Binding-site contacts:
Ligand atom C3 contacts residue GLN207 of chain 1.B at 3.6 Å.
Ligand atom C4 contacts residue ASP160 of chain 1.B at 3.6 Å.
Ligand atom O5 contacts residue Z9N1 of chain 1.E at 3.0 Å (h-bond).
Ligand atom O4 contacts residue ASP184 of chain 1.B at 3.4 Å.
Ligand atom O5 contacts residue ALA205 of chain 1.B at 3.3 Å.
Ligand atom C4 contacts residue GLY182 of chain 1.B at 3.2 Å.
Ligand atom C6 contacts residue ALA183 of chain 1.B at 3.6 Å (hydrophobic).
Ligand atom O6 contacts residue GLN207 of chain 1.B at 3.4 Å.
Ligand atom C6 contacts residue GLY204 of chain 1.B at 3.7 Å.
Ligand atom O6 contacts residue GLY204 of chain 1.B at 3.3 Å.
Ligand atom C6 contacts residue GLY204 of chain 1.B at 3.6 Å.
Ligand atom O6 contacts residue ALA205 of chain 1.B at 3.4 Å (h-bond).
Ligand atom C5 contacts residue GLY182 of chain 1.B at 3.8 Å.
Ligand atom O5 contacts residue GLN207 of chain 1.B at 3.0 Å (h-bond).
Ligand atom O4 contacts residue ARG126 of chain 1.B at 3.1 Å (salt-bridge).
Ligand atom C5 contacts residue ASP160 of chain 1.B at 3.5 Å.
Ligand atom O3 contacts residue GLN207 of chain 1.B at 2.7 Å (h-bond).
Ligand atom O6 contacts residue GLY204 of chain 1.B at 3.8 Å.
Ligand atom O4 contacts residue ASN161 of chain 1.B at 3.2 Å (h-bond).
Ligand atom C1 contacts residue GLN207 of chain 1.B at 3.8 Å.
Ligand atom O4 contacts residue GLY182 of chain 1.B at 2.8 Å (h-bond).
Ligand atom C1 contacts residue Z9N1 of chain 1.E at 2.8 Å.
Ligand atom C5 contacts residue GLN207 of chain 1.B at 3.7 Å.
Ligand atom O1 contacts residue ASP160 of chain 1.B at 3.3 Å (salt-bridge).
Ligand atom O3 contacts residue ASP160 of chain 1.B at 2.7 Å (salt-bridge).
Ligand atom O6 contacts residue ALA183 of chain 1.B at 3.7 Å.
Ligand atom O6 contacts residue ASN229 of chain 1.B at 3.2 Å (h-bond).
Ligand atom O3 contacts residue ARG126 of chain 1.B at 3.5 Å.
Ligand atom O4 contacts residue ASP160 of chain 1.B at 2.8 Å (salt-bridge).
Ligand atom O1 contacts residue GLN207 of chain 1.B at 2.8 Å (h-bond).
Ligand atom C3 contacts residue ASP160 of chain 1.B at 3.3 Å.
Ligand atom C6 contacts residue FRU2 of chain 1.E at 3.8 Å.
Ligand atom O6 contacts residue SER206 of chain 1.B at 3.3 Å.
Ligand atom C6 contacts residue GLY182 of chain 1.B at 3.5 Å.
Ligand atom O1 contacts residue ASP184 of chain 1.B at 3.0 Å (salt-bridge).
Ligand atom C1 contacts residue ASP184 of chain 1.B at 3.5 Å.
Ligand atom C6 contacts residue ALA205 of chain 1.B at 3.4 Å (hydrophobic).
Ligand atom C2 contacts residue Z9N1 of chain 1.E at 3.5 Å.
Ligand atom O5 contacts residue ARG126 of chain 1.B at 3.6 Å.
Ligand atom C3 contacts residue ARG126 of chain 1.B at 3.6 Å.

Sequence of chain 1.B:
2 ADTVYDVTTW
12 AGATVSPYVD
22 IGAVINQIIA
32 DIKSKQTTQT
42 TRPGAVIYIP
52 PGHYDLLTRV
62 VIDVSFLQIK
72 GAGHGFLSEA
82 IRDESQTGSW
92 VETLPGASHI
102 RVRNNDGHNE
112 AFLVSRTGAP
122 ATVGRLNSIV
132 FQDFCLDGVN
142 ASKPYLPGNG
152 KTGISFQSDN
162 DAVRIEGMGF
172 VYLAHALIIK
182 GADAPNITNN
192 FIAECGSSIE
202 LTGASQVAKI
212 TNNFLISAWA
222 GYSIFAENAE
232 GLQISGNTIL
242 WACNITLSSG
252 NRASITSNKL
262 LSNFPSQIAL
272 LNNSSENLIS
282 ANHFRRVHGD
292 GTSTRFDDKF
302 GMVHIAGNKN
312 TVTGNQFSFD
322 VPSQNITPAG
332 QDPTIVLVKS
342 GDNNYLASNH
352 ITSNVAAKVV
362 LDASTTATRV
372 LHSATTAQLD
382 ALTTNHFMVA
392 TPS

Sequence of chain 1.C:
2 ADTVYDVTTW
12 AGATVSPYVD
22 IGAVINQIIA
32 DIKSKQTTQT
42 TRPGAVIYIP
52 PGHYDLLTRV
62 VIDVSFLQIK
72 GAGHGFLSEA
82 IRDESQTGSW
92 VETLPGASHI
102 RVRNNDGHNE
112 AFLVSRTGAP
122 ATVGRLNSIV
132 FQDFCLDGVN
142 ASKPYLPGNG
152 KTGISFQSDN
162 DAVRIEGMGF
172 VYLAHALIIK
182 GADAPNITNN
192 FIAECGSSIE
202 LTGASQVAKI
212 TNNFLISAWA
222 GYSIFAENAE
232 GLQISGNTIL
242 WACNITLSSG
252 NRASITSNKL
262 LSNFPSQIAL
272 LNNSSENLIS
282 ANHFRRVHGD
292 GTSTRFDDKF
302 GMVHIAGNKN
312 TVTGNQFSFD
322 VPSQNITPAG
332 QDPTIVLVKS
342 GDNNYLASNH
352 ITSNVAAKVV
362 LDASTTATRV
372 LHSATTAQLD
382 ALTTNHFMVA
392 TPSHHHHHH

A small-molecule ligand and the protein it binds are described below.
Small molecule (SMILES): OC[C@H]1O[C@@](CO)(OC[C@@]2(OC[C@@]3(OC[C@@]4(O[C@H]5O[C@H](CO)[C@@H](O)[C@H](O)[C@H]5O)O[C@H](CO)[C@@H](O)[C@@H]4O)O[C@H](CO)[C@@H](O)[C@@H]3O)O[C@H](CO)[C@@H](O)[C@@H]2O)[C@@H](O)[C@@H]1O